A protein and the small-molecule ligand that binds it are described below.
Small molecule (SMILES): NS(=O)(=O)c1ccc(NC(=O)NCCO)cc1

Sequence of chain 1.A:
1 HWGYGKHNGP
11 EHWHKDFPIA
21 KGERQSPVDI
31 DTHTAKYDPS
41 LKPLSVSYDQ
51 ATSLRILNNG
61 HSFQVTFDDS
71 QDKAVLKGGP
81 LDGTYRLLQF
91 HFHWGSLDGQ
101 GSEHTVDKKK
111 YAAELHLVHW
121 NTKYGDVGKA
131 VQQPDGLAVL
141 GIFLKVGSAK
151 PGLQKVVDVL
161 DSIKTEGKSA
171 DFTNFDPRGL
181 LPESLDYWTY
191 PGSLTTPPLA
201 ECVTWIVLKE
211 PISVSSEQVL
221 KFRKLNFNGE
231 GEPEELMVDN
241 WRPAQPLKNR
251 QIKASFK

Binding-site contacts:
Ligand atom OAH contacts residue LEU194 of chain 1.A at 3.4 Å.
Ligand atom SAG contacts residue THR195 of chain 1.A at 3.8 Å.
Ligand atom CAF contacts residue LEU194 of chain 1.A at 4.0 Å (hydrophobic).
Ligand atom OAH contacts residue THR195 of chain 1.A at 2.9 Å (h-bond).
Ligand atom CAO contacts residue VAL131 of chain 1.A at 4.1 Å (hydrophobic).
Ligand atom OAI contacts residue VAL139 of chain 1.A at 3.6 Å.
Ligand atom NAJ contacts residue HIS93 of chain 1.A at 3.2 Å (h-bond).
Ligand atom CAE contacts residue LEU194 of chain 1.A at 3.9 Å (hydrophobic).
Ligand atom SAG contacts residue HIS116 of chain 1.A at 3.9 Å.
Ligand atom CAC contacts residue LEU194 of chain 1.A at 3.7 Å (hydrophobic).
Ligand atom OAI contacts residue TRP205 of chain 1.A at 3.9 Å.
Ligand atom OAI contacts residue HIS116 of chain 1.A at 3.3 Å (h-bond).
Ligand atom CAE contacts residue HIS91 of chain 1.A at 4.1 Å.
Ligand atom SAG contacts residue HIS91 of chain 1.A at 3.9 Å.
Ligand atom CAD contacts residue LEU194 of chain 1.A at 3.8 Å (hydrophobic).
Ligand atom CAD contacts residue VAL118 of chain 1.A at 3.9 Å (hydrophobic).
Ligand atom NAK contacts residue LEU194 of chain 1.A at 4.0 Å.
Ligand atom CAB contacts residue LEU194 of chain 1.A at 3.8 Å (hydrophobic).
Ligand atom OAI contacts residue VAL118 of chain 1.A at 3.8 Å.
Ligand atom OAI contacts residue ZN1 of chain 1.B at 3.1 Å.
Ligand atom OAH contacts residue ZN1 of chain 1.B at 4.2 Å.
Ligand atom CAE contacts residue VAL118 of chain 1.A at 3.7 Å (hydrophobic).
Ligand atom CAD contacts residue GLN89 of chain 1.A at 4.1 Å.
Ligand atom NAJ contacts residue HIS116 of chain 1.A at 3.4 Å (h-bond).
Ligand atom OAP contacts residue VAL127 of chain 1.A at 4.1 Å.
Ligand atom CAA contacts residue THR196 of chain 1.A at 3.2 Å.
Ligand atom CAO contacts residue GLY128 of chain 1.A at 4.1 Å.
Ligand atom NAJ contacts residue ZN1 of chain 1.B at 1.9 Å.
Ligand atom CAN contacts residue VAL127 of chain 1.A at 3.9 Å (hydrophobic).
Ligand atom NAJ contacts residue GLU103 of chain 1.A at 4.2 Å.
Ligand atom CAB contacts residue THR196 of chain 1.A at 3.4 Å.
Ligand atom NAJ contacts residue THR195 of chain 1.A at 2.8 Å (h-bond).
Ligand atom OAI contacts residue HIS91 of chain 1.A at 3.3 Å.
Ligand atom CAF contacts residue HIS91 of chain 1.A at 4.1 Å.
Ligand atom CAA contacts residue LEU194 of chain 1.A at 3.8 Å (hydrophobic).
Ligand atom OAH contacts residue TRP205 of chain 1.A at 3.3 Å.
Ligand atom OAH contacts residue SER193 of chain 1.A at 3.9 Å.
Ligand atom SAG contacts residue ZN1 of chain 1.B at 3.0 Å.
Ligand atom CAA contacts residue THR195 of chain 1.A at 4.2 Å.
Ligand atom NAJ contacts residue HIS91 of chain 1.A at 3.1 Å (h-bond).